This small molecule binds to this protein.
Small molecule (SMILES): O=P(O)(O)OC[C@H]1O[C@@H]2OP(=O)(O)O[C@@H]2[C@@H]1O

Sequence of chain 1.H:
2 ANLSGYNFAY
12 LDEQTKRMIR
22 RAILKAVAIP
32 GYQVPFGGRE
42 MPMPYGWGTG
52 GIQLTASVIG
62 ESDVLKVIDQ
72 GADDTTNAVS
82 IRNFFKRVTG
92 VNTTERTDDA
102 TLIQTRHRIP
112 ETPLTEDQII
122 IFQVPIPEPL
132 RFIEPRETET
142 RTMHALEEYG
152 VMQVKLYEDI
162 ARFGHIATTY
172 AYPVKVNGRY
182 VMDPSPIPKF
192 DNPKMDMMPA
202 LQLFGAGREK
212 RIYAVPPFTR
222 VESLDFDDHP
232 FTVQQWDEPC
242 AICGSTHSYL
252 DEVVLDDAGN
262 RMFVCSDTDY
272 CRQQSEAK

Sequence of chain 1.G:
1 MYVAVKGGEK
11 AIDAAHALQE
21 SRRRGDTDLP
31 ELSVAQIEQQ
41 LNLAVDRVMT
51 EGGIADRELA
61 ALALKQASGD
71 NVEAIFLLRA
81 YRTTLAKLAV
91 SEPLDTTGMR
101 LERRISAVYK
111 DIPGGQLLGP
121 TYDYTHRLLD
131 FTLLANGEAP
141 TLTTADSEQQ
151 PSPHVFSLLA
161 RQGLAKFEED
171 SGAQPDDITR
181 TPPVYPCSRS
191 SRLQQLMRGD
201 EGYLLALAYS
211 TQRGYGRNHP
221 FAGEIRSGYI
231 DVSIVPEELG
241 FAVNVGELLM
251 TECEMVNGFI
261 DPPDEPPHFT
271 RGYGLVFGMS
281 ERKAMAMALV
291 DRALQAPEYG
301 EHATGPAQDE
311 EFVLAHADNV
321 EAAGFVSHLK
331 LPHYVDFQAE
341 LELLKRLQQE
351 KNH

Binding-site contacts:
Ligand atom O13 contacts residue GLY49 of chain 1.H at 3.2 Å (h-bond).
Ligand atom O12 contacts residue ARG107 of chain 1.H at 3.2 Å.
Ligand atom C05 contacts residue GLY47 of chain 1.H at 2.9 Å.
Ligand atom O16 contacts residue THR50 of chain 1.H at 2.6 Å (h-bond).
Ligand atom P14 contacts residue THR50 of chain 1.H at 3.4 Å.
Ligand atom O11 contacts residue PRO126 of chain 1.H at 3.1 Å.
Ligand atom C05 contacts residue HIS328 of chain 1.G at 3.3 Å.
Ligand atom C02 contacts residue PRO126 of chain 1.H at 3.4 Å (hydrophobic).
Ligand atom O09 contacts residue HIS108 of chain 1.H at 3.2 Å.
Ligand atom O06 contacts residue GLY47 of chain 1.H at 3.5 Å (h-bond).
Ligand atom C04 contacts residue GLY47 of chain 1.H at 2.9 Å.
Ligand atom O16 contacts residue TRP48 of chain 1.H at 3.5 Å (h-bond).
Ligand atom O07 contacts residue HIS328 of chain 1.G at 3.0 Å.
Ligand atom O07 contacts residue ZN1 of chain 1.P at 3.4 Å.
Ligand atom O09 contacts residue ZN1 of chain 1.P at 2.2 Å.
Ligand atom O13 contacts residue GLY47 of chain 1.H at 3.4 Å.
Ligand atom O06 contacts residue PRO126 of chain 1.H at 3.2 Å.
Ligand atom C04 contacts residue ARG107 of chain 1.H at 3.5 Å.
Ligand atom O07 contacts residue PRO126 of chain 1.H at 3.2 Å.
Ligand atom O15 contacts residue THR50 of chain 1.H at 3.2 Å (h-bond).
Ligand atom O11 contacts residue HIS108 of chain 1.H at 2.6 Å (h-bond).
Ligand atom P08 contacts residue HIS108 of chain 1.H at 3.3 Å.
Ligand atom O10 contacts residue ARG107 of chain 1.H at 2.5 Å (salt-bridge).
Ligand atom O09 contacts residue ARG107 of chain 1.H at 2.8 Å (salt-bridge).
Ligand atom O11 contacts residue PRO187 of chain 1.H at 3.4 Å.
Ligand atom P08 contacts residue ZN1 of chain 1.P at 3.2 Å.
Ligand atom C03 contacts residue GLY47 of chain 1.H at 3.2 Å.
Ligand atom C01 contacts residue VAL125 of chain 1.H at 3.3 Å (hydrophobic).
Ligand atom O10 contacts residue HIS108 of chain 1.H at 3.5 Å (h-bond).
Ligand atom O09 contacts residue HIS333 of chain 1.G at 2.9 Å (h-bond).
Ligand atom O12 contacts residue GLN124 of chain 1.H at 3.3 Å (h-bond).
Ligand atom O17 contacts residue GLY47 of chain 1.H at 3.5 Å (h-bond).
Ligand atom O16 contacts residue GLY47 of chain 1.H at 2.9 Å (h-bond).
Ligand atom P14 contacts residue GLY47 of chain 1.H at 3.5 Å.
Ligand atom O15 contacts residue GLY208 of chain 1.H at 3.0 Å (h-bond).
Ligand atom O09 contacts residue HIS328 of chain 1.G at 3.1 Å.
Ligand atom P08 contacts residue ARG107 of chain 1.H at 3.5 Å.
Ligand atom O17 contacts residue ARG209 of chain 1.H at 2.9 Å (salt-bridge).
Ligand atom O16 contacts residue GLY49 of chain 1.H at 3.3 Å (h-bond).
Ligand atom O15 contacts residue GLY51 of chain 1.H at 2.9 Å (h-bond).